Sequence of chain 1.A:
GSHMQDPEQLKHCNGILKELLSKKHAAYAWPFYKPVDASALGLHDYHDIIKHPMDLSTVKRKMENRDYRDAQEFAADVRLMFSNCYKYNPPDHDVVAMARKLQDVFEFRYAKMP

Binding-site contacts:
Ligand atom N1 contacts residue VAL95 of chain 1.A at 3.9 Å.
Ligand atom O2 contacts residue TRP30 of chain 1.A at 3.8 Å.
Ligand atom C1 contacts residue LEU43 of chain 1.A at 4.3 Å (hydrophobic).
Ligand atom C3 contacts residue PRO31 of chain 1.A at 4.0 Å (hydrophobic).
Ligand atom C contacts residue TYR88 of chain 1.A at 3.7 Å (hydrophobic).
Ligand atom O contacts residue VAL36 of chain 1.A at 4.3 Å.
Ligand atom N contacts residue LEU43 of chain 1.A at 4.3 Å.
Ligand atom C7 contacts residue LEU41 of chain 1.A at 4.1 Å (hydrophobic).
Ligand atom C7 contacts residue TRP30 of chain 1.A at 4.3 Å (hydrophobic).
Ligand atom N2 contacts residue LEU41 of chain 1.A at 3.6 Å.
Ligand atom C3 contacts residue VAL36 of chain 1.A at 4.1 Å (hydrophobic).
Ligand atom C10 contacts residue TRP30 of chain 1.A at 3.8 Å (hydrophobic).
Ligand atom C5 contacts residue PHE32 of chain 1.A at 3.8 Å (hydrophobic).
Ligand atom N contacts residue ASN89 of chain 1.A at 4.0 Å.
Ligand atom N3 contacts residue LEU41 of chain 1.A at 3.7 Å.
Ligand atom C contacts residue ASN89 of chain 1.A at 3.0 Å.
Ligand atom C2 contacts residue LEU41 of chain 1.A at 4.1 Å (hydrophobic).
Ligand atom C4 contacts residue VAL95 of chain 1.A at 4.2 Å (hydrophobic).
Ligand atom C10 contacts residue VAL95 of chain 1.A at 4.0 Å (hydrophobic).
Ligand atom N3 contacts residue LEU43 of chain 1.A at 4.0 Å.
Ligand atom C8 contacts residue TRP30 of chain 1.A at 3.4 Å (hydrophobic).
Ligand atom O contacts residue PRO31 of chain 1.A at 2.9 Å (h-bond).
Ligand atom C3 contacts residue VAL95 of chain 1.A at 4.0 Å (hydrophobic).
Ligand atom C5 contacts residue VAL95 of chain 1.A at 4.1 Å (hydrophobic).
Ligand atom O3 contacts residue VAL95 of chain 1.A at 3.8 Å.
Ligand atom C contacts residue LEU43 of chain 1.A at 3.6 Å (hydrophobic).
Ligand atom C4 contacts residue VAL36 of chain 1.A at 4.1 Å (hydrophobic).
Ligand atom C4 contacts residue ASN89 of chain 1.A at 3.8 Å.
Ligand atom O3 contacts residue TRP30 of chain 1.A at 3.9 Å.
Ligand atom C6 contacts residue LEU41 of chain 1.A at 3.3 Å (hydrophobic).
Ligand atom C8 contacts residue PRO31 of chain 1.A at 4.1 Å (hydrophobic).
Ligand atom N1 contacts residue VAL36 of chain 1.A at 3.7 Å.
Ligand atom C5 contacts residue VAL36 of chain 1.A at 3.7 Å (hydrophobic).
Ligand atom C1 contacts residue LEU41 of chain 1.A at 4.1 Å (hydrophobic).
Ligand atom C10 contacts residue PRO31 of chain 1.A at 3.9 Å (hydrophobic).
Ligand atom O3 contacts residue PRO31 of chain 1.A at 3.3 Å.
Ligand atom C9 contacts residue TRP30 of chain 1.A at 3.8 Å (hydrophobic).
Ligand atom O contacts residue VAL95 of chain 1.A at 4.3 Å.
Ligand atom O1 contacts residue CYS85 of chain 1.A at 4.2 Å.
Ligand atom O1 contacts residue ASN89 of chain 1.A at 3.0 Å (h-bond).

This small molecule binds to this protein.
Small molecule (SMILES): Cn1c(=O)c2c(ncn2CC2OCCO2)n(C)c1=O